Binding-site contacts:
Ligand atom C5 contacts residue GLY10 of chain 4.A at 3.7 Å.
Ligand atom C4 contacts residue THR62 of chain 4.A at 3.9 Å.
Ligand atom C6 contacts residue LYS6 of chain 4.A at 4.0 Å.
Ligand atom C2 contacts residue LYS6 of chain 4.A at 3.9 Å.
Ligand atom C3 contacts residue THR62 of chain 4.A at 4.2 Å.
Ligand atom BR contacts residue THR5 of chain 4.A at 4.2 Å.
Ligand atom O1 contacts residue LYS6 of chain 4.A at 3.0 Å.
Ligand atom BR contacts residue SER1 of chain 4.A at 3.2 Å.
Ligand atom C9 contacts residue THR62 of chain 4.A at 4.2 Å.
Ligand atom BR contacts residue LYS6 of chain 4.A at 3.9 Å.
Ligand atom C8 contacts residue SER1 of chain 4.A at 4.5 Å.
Ligand atom C2 contacts residue ASN65 of chain 4.A at 4.3 Å.
Ligand atom C7 contacts residue LYS6 of chain 4.A at 4.0 Å.
Ligand atom C5 contacts residue HIS9 of chain 4.A at 4.5 Å.
Ligand atom C11 contacts residue SER1 of chain 4.A at 3.3 Å.
Ligand atom C10 contacts residue SER1 of chain 4.A at 3.7 Å.
Ligand atom C4 contacts residue GLY10 of chain 4.A at 4.1 Å.
Ligand atom C3 contacts residue LYS6 of chain 4.A at 3.8 Å.
Ligand atom C4 contacts residue LYS6 of chain 4.A at 4.2 Å.
Ligand atom C8 contacts residue LYS6 of chain 4.A at 3.9 Å.
Ligand atom C11 contacts residue LYS6 of chain 4.A at 4.1 Å.
Ligand atom BR contacts residue HIS9 of chain 4.A at 4.2 Å.
Ligand atom O1 contacts residue SER1 of chain 4.A at 3.3 Å (h-bond).
Ligand atom N1 contacts residue LYS6 of chain 4.A at 4.1 Å.
Ligand atom C6 contacts residue SER1 of chain 4.A at 3.8 Å.
Ligand atom N2 contacts residue SER1 of chain 4.A at 3.7 Å.
Ligand atom BR contacts residue TYR317 of chain 1.A at 4.1 Å.
Ligand atom C7 contacts residue SER1 of chain 4.A at 3.3 Å.
Ligand atom C9 contacts residue LYS6 of chain 4.A at 3.9 Å.
Ligand atom C5 contacts residue LYS6 of chain 4.A at 4.1 Å.

The protein below binds the small molecule below.
Small molecule (SMILES): O=C(O)CNC(=O)Cn1ccc2ccc(Br)cc21

Sequence of chain 1.A:
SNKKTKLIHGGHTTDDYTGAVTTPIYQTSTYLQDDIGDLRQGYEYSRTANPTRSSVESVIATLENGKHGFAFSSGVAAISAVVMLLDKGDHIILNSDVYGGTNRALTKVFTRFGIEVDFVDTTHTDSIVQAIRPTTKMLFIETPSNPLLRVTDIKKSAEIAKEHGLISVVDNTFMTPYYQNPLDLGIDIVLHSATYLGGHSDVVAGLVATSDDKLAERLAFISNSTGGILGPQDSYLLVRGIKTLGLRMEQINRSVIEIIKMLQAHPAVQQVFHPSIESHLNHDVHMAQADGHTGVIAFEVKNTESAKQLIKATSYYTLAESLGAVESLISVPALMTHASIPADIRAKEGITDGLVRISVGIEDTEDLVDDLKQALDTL

Sequence of chain 4.A:
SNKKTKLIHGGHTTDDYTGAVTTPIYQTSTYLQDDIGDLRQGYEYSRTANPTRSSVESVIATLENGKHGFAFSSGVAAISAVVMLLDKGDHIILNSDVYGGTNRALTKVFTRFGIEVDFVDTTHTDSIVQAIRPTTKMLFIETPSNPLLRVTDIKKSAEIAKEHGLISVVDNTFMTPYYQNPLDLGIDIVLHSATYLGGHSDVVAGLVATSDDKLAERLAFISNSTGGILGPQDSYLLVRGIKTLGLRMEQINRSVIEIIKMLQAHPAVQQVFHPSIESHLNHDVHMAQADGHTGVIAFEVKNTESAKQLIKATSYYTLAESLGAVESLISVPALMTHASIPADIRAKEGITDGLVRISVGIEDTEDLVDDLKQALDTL